Binding-site contacts:
Ligand atom C3 contacts residue ASP237 of chain 1.A at 3.5 Å.
Ligand atom O6 contacts residue THR245 of chain 1.A at 3.0 Å (h-bond).
Ligand atom C1 contacts residue SER129 of chain 1.B at 4.0 Å.
Ligand atom C6 contacts residue ASN246 of chain 1.A at 4.3 Å.
Ligand atom C4 contacts residue ASN239 of chain 1.A at 4.0 Å.
Ligand atom O3 contacts residue SER244 of chain 1.A at 2.7 Å (h-bond).
Ligand atom C2 contacts residue ASN239 of chain 1.A at 3.8 Å.
Ligand atom O4 contacts residue ALA240 of chain 1.A at 4.0 Å.
Ligand atom C1 contacts residue ASN239 of chain 1.A at 3.8 Å.
Ligand atom C4 contacts residue ASN130 of chain 1.B at 4.0 Å.
Ligand atom O3 contacts residue ALA240 of chain 1.A at 3.5 Å.
Ligand atom C6 contacts residue SER128 of chain 1.B at 4.4 Å.
Ligand atom C4 contacts residue ASP237 of chain 1.A at 3.4 Å.
Ligand atom C2 contacts residue SER129 of chain 1.B at 3.6 Å.
Ligand atom C7 contacts residue SER129 of chain 1.B at 3.8 Å.
Ligand atom C3 contacts residue SER244 of chain 1.A at 3.6 Å.
Ligand atom C3 contacts residue ASN239 of chain 1.A at 4.4 Å.
Ligand atom O2 contacts residue SER244 of chain 1.A at 3.6 Å (h-bond).
Ligand atom C6 contacts residue ASN130 of chain 1.B at 3.5 Å.
Ligand atom C3 contacts residue SER129 of chain 1.B at 3.6 Å.
Ligand atom N2 contacts residue SER129 of chain 1.B at 2.8 Å (h-bond).
Ligand atom C6 contacts residue ASN239 of chain 1.A at 4.2 Å.
Ligand atom C3 contacts residue ASN246 of chain 1.A at 4.1 Å.
Ligand atom O4 contacts residue ASN239 of chain 1.A at 3.0 Å (h-bond).
Ligand atom C8 contacts residue SER129 of chain 1.B at 3.8 Å.
Ligand atom O4 contacts residue GLY131 of chain 1.B at 3.7 Å.
Ligand atom O1 contacts residue SER129 of chain 1.B at 3.1 Å (h-bond).
Ligand atom O3 contacts residue ASN246 of chain 1.A at 3.8 Å.
Ligand atom O4 contacts residue ASP237 of chain 1.A at 2.7 Å (salt-bridge).
Ligand atom C2 contacts residue SER244 of chain 1.A at 4.2 Å.
Ligand atom O2 contacts residue THR245 of chain 1.A at 4.4 Å.
Ligand atom C4 contacts residue ASN246 of chain 1.A at 4.2 Å.
Ligand atom O3 contacts residue ASP237 of chain 1.A at 2.6 Å (salt-bridge).
Ligand atom C6 contacts residue THR245 of chain 1.A at 3.4 Å.
Ligand atom C6 contacts residue GLY131 of chain 1.B at 3.5 Å.
Ligand atom O5 contacts residue ASN239 of chain 1.A at 3.3 Å (h-bond).
Ligand atom O4 contacts residue ASN130 of chain 1.B at 4.1 Å.
Ligand atom C5 contacts residue ASN239 of chain 1.A at 4.0 Å.
Ligand atom O3 contacts residue SER129 of chain 1.B at 4.2 Å.
Ligand atom O1 contacts residue ASN130 of chain 1.B at 3.7 Å.

Sequence of chain 1.A:
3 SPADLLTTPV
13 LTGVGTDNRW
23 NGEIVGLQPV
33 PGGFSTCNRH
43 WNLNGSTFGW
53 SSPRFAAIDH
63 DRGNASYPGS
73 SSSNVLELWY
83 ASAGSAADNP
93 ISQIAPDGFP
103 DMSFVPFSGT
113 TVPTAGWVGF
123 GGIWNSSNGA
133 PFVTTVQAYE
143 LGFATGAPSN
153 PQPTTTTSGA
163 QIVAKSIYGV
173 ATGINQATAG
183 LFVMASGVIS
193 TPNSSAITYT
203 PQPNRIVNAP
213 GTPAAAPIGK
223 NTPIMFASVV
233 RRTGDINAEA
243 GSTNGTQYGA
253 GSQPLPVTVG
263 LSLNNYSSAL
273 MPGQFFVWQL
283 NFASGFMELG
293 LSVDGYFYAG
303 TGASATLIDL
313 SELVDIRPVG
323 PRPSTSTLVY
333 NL

The protein below binds the small molecule below.
Small molecule (SMILES): CC(=O)N[C@@H]1[C@@H](O)[C@H](O[C@@H]2O[C@H](CO)[C@H](O)[C@H](O)[C@H]2O[C@@H]2O[C@@H](C)[C@@H](O)[C@@H](O)[C@@H]2O)[C@@H](CO)O[C@@H]1O

Sequence of chain 1.B:
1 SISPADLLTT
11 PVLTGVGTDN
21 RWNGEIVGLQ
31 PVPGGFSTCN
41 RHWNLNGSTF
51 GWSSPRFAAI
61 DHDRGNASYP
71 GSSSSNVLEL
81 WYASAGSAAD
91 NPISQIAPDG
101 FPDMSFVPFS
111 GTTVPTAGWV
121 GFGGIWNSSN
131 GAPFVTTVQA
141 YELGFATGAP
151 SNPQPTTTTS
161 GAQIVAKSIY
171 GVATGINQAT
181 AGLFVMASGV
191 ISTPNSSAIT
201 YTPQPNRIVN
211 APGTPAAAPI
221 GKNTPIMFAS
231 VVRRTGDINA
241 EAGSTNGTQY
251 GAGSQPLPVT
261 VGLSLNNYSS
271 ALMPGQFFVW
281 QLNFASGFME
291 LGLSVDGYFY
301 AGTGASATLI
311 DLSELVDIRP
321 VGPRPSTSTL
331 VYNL